Sequence of chain 1.E:
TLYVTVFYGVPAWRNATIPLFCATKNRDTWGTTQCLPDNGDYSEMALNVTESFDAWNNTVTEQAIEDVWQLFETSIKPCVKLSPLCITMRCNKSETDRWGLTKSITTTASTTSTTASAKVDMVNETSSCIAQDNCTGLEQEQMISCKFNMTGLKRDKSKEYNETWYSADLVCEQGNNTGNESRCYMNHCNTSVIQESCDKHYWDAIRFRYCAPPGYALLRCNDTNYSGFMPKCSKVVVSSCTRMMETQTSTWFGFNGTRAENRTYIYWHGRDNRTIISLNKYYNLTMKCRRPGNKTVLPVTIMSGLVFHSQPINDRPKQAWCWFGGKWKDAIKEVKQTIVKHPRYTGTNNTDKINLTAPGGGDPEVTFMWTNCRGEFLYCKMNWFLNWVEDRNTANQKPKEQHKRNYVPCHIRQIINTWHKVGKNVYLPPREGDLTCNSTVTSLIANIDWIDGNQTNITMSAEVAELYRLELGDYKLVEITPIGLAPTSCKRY

A protein and the small-molecule ligand that binds it are described below.
Small molecule (SMILES): CC(=O)N[C@H]1[C@H](O[C@H]2[C@H](O)[C@@H](NC(C)=O)CO[C@@H]2CO)O[C@H](CO)[C@@H](O)[C@@H]1O

Binding-site contacts:
Ligand atom O6 contacts residue THR379 of chain 1.E at 4.5 Å.
Ligand atom C8 contacts residue ASP471 of chain 1.E at 3.5 Å.
Ligand atom C8 contacts residue ASN479 of chain 1.E at 4.4 Å.
Ligand atom C2 contacts residue ASN479 of chain 1.E at 2.5 Å.
Ligand atom C5 contacts residue ASN479 of chain 1.E at 3.8 Å.
Ligand atom C1 contacts residue ASN479 of chain 1.E at 1.5 Å.
Ligand atom C4 contacts residue ASN479 of chain 1.E at 4.3 Å.
Ligand atom C7 contacts residue ASN479 of chain 1.E at 3.6 Å.
Ligand atom C3 contacts residue ASN479 of chain 1.E at 3.9 Å.
Ligand atom O5 contacts residue ASN479 of chain 1.E at 2.5 Å (h-bond).
Ligand atom C8 contacts residue GLN477 of chain 1.E at 4.4 Å.
Ligand atom C8 contacts residue ILE473 of chain 1.E at 4.1 Å (hydrophobic).
Ligand atom O7 contacts residue ASN479 of chain 1.E at 3.9 Å.
Ligand atom N2 contacts residue ASN479 of chain 1.E at 2.9 Å (h-bond).
Ligand atom O7 contacts residue ASP471 of chain 1.E at 4.4 Å.
Ligand atom C7 contacts residue ASP471 of chain 1.E at 4.1 Å.
Ligand atom C8 contacts residue TRP472 of chain 1.E at 4.1 Å (hydrophobic).